Binding-site contacts:
Ligand atom N2 contacts residue ASN160 of chain 1.A at 2.9 Å (h-bond).
Ligand atom C1 contacts residue ASN160 of chain 1.A at 1.4 Å.
Ligand atom C5 contacts residue ASN160 of chain 1.A at 3.6 Å.
Ligand atom O5 contacts residue ASN160 of chain 1.A at 2.3 Å (h-bond).
Ligand atom C2 contacts residue ASN160 of chain 1.A at 2.4 Å.
Ligand atom C8 contacts residue ASN160 of chain 1.A at 4.3 Å.
Ligand atom C8 contacts residue GLU130 of chain 1.A at 4.1 Å.
Ligand atom C7 contacts residue ASN160 of chain 1.A at 3.3 Å.
Ligand atom C8 contacts residue SER110 of chain 1.A at 4.0 Å.
Ligand atom C8 contacts residue ASN159 of chain 1.A at 4.1 Å.
Ligand atom O7 contacts residue ASN160 of chain 1.A at 3.4 Å (h-bond).
Ligand atom C3 contacts residue ASN160 of chain 1.A at 3.8 Å.
Ligand atom C4 contacts residue ASN160 of chain 1.A at 4.2 Å.

Sequence of chain 1.A:
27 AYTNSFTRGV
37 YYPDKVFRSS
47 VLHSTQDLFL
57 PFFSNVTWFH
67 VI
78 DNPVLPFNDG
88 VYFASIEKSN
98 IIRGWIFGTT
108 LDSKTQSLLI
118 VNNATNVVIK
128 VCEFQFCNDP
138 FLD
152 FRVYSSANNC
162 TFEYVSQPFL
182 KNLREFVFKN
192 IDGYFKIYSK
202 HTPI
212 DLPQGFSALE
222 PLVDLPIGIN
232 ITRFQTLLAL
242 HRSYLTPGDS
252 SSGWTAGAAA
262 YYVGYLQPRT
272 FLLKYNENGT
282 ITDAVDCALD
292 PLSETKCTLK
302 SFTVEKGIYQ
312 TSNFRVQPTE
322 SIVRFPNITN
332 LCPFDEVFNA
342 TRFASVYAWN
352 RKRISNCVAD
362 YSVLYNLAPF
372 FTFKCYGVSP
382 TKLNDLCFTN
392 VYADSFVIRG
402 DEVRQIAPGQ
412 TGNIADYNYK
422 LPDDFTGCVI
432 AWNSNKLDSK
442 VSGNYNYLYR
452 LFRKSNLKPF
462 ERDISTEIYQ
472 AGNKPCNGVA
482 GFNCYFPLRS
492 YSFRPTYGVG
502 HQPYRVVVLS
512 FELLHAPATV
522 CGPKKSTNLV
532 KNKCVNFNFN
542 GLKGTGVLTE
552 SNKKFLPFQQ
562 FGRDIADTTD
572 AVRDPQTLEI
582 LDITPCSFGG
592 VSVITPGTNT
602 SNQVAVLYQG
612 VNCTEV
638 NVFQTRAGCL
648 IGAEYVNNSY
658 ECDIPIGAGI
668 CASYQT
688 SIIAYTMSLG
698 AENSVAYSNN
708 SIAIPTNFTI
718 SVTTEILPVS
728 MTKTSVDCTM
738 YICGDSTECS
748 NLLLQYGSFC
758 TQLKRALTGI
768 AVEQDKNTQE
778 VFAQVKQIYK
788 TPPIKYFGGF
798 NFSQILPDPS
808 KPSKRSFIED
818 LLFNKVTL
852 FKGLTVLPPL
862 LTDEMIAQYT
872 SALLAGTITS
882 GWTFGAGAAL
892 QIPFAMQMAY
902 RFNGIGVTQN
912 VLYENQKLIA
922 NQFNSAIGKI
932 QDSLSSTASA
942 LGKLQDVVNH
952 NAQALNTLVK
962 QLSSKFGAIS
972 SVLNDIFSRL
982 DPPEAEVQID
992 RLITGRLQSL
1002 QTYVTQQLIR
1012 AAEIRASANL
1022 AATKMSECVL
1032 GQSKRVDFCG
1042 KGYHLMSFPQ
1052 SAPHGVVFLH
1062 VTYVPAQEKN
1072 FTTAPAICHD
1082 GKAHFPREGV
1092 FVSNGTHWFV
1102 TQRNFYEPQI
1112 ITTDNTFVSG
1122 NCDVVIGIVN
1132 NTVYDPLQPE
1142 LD

A protein and the small-molecule ligand that binds it are described below.
Small molecule (SMILES): CC(=O)N[C@@H]1[C@@H](O)[C@H](O)[C@@H](CO)O[C@H]1O